The protein below binds the small molecule below.
Small molecule (SMILES): CC(C)C[C@H](NC(=O)[C@@H](Cc1ccccc1)N=[N+]=[N-])C(=O)N[C@H](C(=O)N[C@H](CCS(C)(=O)=O)Cc1ccc(CN)cc1)[C@@H](C)O

Sequence of chain 1.K:
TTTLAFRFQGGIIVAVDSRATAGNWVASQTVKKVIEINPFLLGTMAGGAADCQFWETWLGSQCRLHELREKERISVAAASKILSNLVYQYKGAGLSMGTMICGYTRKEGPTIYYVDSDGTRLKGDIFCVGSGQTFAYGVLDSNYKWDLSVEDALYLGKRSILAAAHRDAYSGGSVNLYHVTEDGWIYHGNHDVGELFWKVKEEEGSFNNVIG

Sequence of chain 1.L:
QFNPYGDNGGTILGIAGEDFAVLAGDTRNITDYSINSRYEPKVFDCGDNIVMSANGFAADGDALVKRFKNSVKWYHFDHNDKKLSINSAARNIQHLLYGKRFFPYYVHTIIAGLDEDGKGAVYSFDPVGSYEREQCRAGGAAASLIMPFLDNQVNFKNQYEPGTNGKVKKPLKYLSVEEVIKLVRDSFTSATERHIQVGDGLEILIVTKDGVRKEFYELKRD

Binding-site contacts:
Ligand atom C25 contacts residue THR1 of chain 1.K at 1.4 Å.
Ligand atom C20 contacts residue VAL31 of chain 1.K at 3.7 Å (hydrophobic).
Ligand atom C10 contacts residue THR21 of chain 1.K at 3.8 Å.
Ligand atom C23 contacts residue VAL31 of chain 1.K at 3.5 Å (hydrophobic).
Ligand atom C32 contacts residue GLY47 of chain 1.K at 3.7 Å.
Ligand atom N22 contacts residue VAL31 of chain 1.K at 3.5 Å.
Ligand atom N11 contacts residue THR21 of chain 1.K at 3.0 Å (h-bond).
Ligand atom N53 contacts residue PRO127 of chain 1.L at 3.7 Å.
Ligand atom C26 contacts residue GLY47 of chain 1.K at 3.5 Å.
Ligand atom C43 contacts residue ALA27 of chain 1.K at 3.3 Å (hydrophobic).
Ligand atom C16 contacts residue THR1 of chain 1.K at 2.9 Å.
Ligand atom O39 contacts residue ALA49 of chain 1.K at 3.2 Å (h-bond).
Ligand atom C40 contacts residue ALA49 of chain 1.K at 3.8 Å (hydrophobic).
Ligand atom C21 contacts residue ALA49 of chain 1.K at 3.7 Å (hydrophobic).
Ligand atom C12 contacts residue GLY47 of chain 1.K at 3.4 Å.
Ligand atom S27 contacts residue THR1 of chain 1.K at 3.5 Å (h-bond).
Ligand atom C10 contacts residue ALA49 of chain 1.K at 3.8 Å (hydrophobic).
Ligand atom C13 contacts residue GLY47 of chain 1.K at 3.7 Å.
Ligand atom C21 contacts residue VAL31 of chain 1.K at 3.7 Å (hydrophobic).
Ligand atom C16 contacts residue LYS33 of chain 1.K at 3.6 Å.
Ligand atom C19 contacts residue MET45 of chain 1.K at 3.6 Å (hydrophobic).
Ligand atom O31 contacts residue THR21 of chain 1.K at 3.0 Å (h-bond).
Ligand atom O30 contacts residue THR1 of chain 1.K at 3.0 Å.
Ligand atom O31 contacts residue ALA20 of chain 1.K at 3.5 Å.
Ligand atom C20 contacts residue ALA49 of chain 1.K at 3.6 Å (hydrophobic).
Ligand atom C26 contacts residue THR1 of chain 1.K at 2.5 Å.
Ligand atom C18 contacts residue MET45 of chain 1.K at 3.5 Å (hydrophobic).
Ligand atom C23 contacts residue ALA49 of chain 1.K at 3.4 Å (hydrophobic).
Ligand atom O33 contacts residue THR21 of chain 1.K at 3.3 Å (h-bond).
Ligand atom C54 contacts residue ASP126 of chain 1.L at 3.8 Å.
Ligand atom N52 contacts residue PRO127 of chain 1.L at 3.7 Å.
Ligand atom C17 contacts residue LYS33 of chain 1.K at 3.7 Å.
Ligand atom N8 contacts residue ASP126 of chain 1.L at 3.6 Å.
Ligand atom C15 contacts residue THR1 of chain 1.K at 2.4 Å.
Ligand atom C9 contacts residue THR21 of chain 1.K at 3.6 Å.
Ligand atom N14 contacts residue GLY47 of chain 1.K at 2.9 Å (h-bond).
Ligand atom N22 contacts residue SER130 of chain 1.L at 3.5 Å (h-bond).
Ligand atom C16 contacts residue GLY47 of chain 1.K at 3.8 Å.
Ligand atom N14 contacts residue THR1 of chain 1.K at 3.7 Å.
Ligand atom O30 contacts residue SER131 of chain 1.K at 2.9 Å (h-bond).